The protein below binds the small molecule below.
Small molecule (SMILES): CC(=O)N[C@H]1[C@H]([C@H](O)[C@H](O)CO)O[C@@](O)(C(=O)O)C[C@@H]1O

Binding-site contacts:
Ligand atom N5 contacts residue TRP322 of chain 1.C at 3.9 Å.
Ligand atom O1A contacts residue SER292 of chain 1.C at 4.0 Å.
Ligand atom O10 contacts residue TRP322 of chain 1.C at 3.9 Å.
Ligand atom C10 contacts residue TRP322 of chain 1.C at 3.5 Å (hydrophobic).
Ligand atom N5 contacts residue ASN319 of chain 1.C at 3.5 Å (h-bond).
Ligand atom C8 contacts residue TRP322 of chain 1.C at 4.3 Å (hydrophobic).
Ligand atom C5 contacts residue SER292 of chain 1.C at 4.2 Å.
Ligand atom C5 contacts residue ASN319 of chain 1.C at 4.0 Å.
Ligand atom C1 contacts residue ASN319 of chain 1.C at 4.1 Å.
Ligand atom O4 contacts residue ASN319 of chain 1.C at 2.6 Å (h-bond).
Ligand atom C11 contacts residue TRP322 of chain 1.C at 3.3 Å (hydrophobic).
Ligand atom C7 contacts residue TRP322 of chain 1.C at 3.6 Å (hydrophobic).
Ligand atom O4 contacts residue GLN320 of chain 1.C at 4.3 Å.
Ligand atom C11 contacts residue SER292 of chain 1.C at 3.6 Å.
Ligand atom O1A contacts residue SER290 of chain 1.C at 4.0 Å.
Ligand atom C11 contacts residue ASN319 of chain 1.C at 4.1 Å.
Ligand atom C10 contacts residue SER292 of chain 1.C at 4.1 Å.
Ligand atom C1 contacts residue SER292 of chain 1.C at 4.0 Å.
Ligand atom O1A contacts residue SER287 of chain 1.C at 2.5 Å (h-bond).
Ligand atom C11 contacts residue GLN320 of chain 1.C at 3.8 Å.
Ligand atom C1 contacts residue SER287 of chain 1.C at 3.1 Å.
Ligand atom C4 contacts residue ASN319 of chain 1.C at 3.3 Å.
Ligand atom C4 contacts residue SER292 of chain 1.C at 4.1 Å.
Ligand atom C8 contacts residue SER290 of chain 1.C at 4.3 Å.
Ligand atom C9 contacts residue LYS353 of chain 1.C at 4.2 Å.
Ligand atom O8 contacts residue SER290 of chain 1.C at 3.0 Å (h-bond).
Ligand atom O8 contacts residue LYS353 of chain 1.C at 4.3 Å.
Ligand atom C6 contacts residue SER292 of chain 1.C at 4.1 Å.
Ligand atom O1B contacts residue SER292 of chain 1.C at 3.7 Å.
Ligand atom O1B contacts residue ASN319 of chain 1.C at 3.0 Å (h-bond).
Ligand atom O1B contacts residue SER287 of chain 1.C at 3.0 Å (h-bond).
Ligand atom O9 contacts residue LYS353 of chain 1.C at 3.9 Å.
Ligand atom O7 contacts residue TRP322 of chain 1.C at 4.0 Å.
Ligand atom C11 contacts residue ASN321 of chain 1.C at 3.9 Å.
Ligand atom C3 contacts residue ASN319 of chain 1.C at 3.9 Å.
Ligand atom C10 contacts residue GLN320 of chain 1.C at 4.4 Å.
Ligand atom C9 contacts residue TRP322 of chain 1.C at 4.1 Å (hydrophobic).
Ligand atom C10 contacts residue ASN319 of chain 1.C at 3.9 Å.
Ligand atom O9 contacts residue SER290 of chain 1.C at 4.2 Å.
Ligand atom N5 contacts residue SER292 of chain 1.C at 3.5 Å (h-bond).

Sequence of chain 1.C:
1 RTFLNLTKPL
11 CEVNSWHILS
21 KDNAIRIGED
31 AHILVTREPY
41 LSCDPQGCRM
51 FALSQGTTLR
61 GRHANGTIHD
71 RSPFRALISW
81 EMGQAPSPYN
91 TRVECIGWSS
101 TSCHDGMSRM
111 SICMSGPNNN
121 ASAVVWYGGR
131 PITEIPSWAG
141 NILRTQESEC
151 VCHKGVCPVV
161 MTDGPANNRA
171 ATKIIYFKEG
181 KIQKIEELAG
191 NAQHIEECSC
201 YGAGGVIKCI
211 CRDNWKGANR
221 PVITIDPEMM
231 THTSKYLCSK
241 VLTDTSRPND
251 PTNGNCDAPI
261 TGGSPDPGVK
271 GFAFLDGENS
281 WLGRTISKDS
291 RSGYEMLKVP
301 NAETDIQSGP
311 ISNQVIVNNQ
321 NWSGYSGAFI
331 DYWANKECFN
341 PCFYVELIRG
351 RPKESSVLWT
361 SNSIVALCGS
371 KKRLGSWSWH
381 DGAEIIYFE